Sequence of chain 1.B:
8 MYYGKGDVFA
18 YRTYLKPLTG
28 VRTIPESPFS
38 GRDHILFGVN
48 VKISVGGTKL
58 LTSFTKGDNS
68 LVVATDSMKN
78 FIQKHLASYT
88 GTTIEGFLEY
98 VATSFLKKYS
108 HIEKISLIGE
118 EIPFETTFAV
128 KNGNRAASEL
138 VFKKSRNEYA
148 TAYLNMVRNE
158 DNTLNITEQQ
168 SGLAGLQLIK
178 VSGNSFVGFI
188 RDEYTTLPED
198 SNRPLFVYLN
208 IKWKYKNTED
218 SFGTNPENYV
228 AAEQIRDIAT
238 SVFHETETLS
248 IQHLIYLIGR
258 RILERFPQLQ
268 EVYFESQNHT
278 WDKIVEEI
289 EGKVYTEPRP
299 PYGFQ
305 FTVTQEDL

Sequence of chain 1.A:
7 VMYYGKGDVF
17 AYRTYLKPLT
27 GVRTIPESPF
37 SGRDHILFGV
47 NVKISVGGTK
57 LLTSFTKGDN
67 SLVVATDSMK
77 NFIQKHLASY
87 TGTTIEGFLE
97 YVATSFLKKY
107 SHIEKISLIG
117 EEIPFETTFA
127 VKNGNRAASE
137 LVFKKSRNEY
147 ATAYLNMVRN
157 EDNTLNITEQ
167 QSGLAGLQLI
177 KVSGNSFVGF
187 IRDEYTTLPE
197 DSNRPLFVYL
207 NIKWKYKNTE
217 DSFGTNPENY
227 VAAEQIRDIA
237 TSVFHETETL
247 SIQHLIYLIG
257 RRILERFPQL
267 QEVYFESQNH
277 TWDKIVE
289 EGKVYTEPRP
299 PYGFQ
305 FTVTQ

Binding-site contacts:
Ligand atom C2 contacts residue ILE248 of chain 1.B at 3.9 Å (hydrophobic).
Ligand atom C4 contacts residue PHE183 of chain 1.B at 3.4 Å (hydrophobic).
Ligand atom N8 contacts residue ASP73 of chain 1.A at 3.9 Å.
Ligand atom C5 contacts residue OXY1 of chain 1.I at 3.3 Å.
Ligand atom N7 contacts residue PHE183 of chain 1.B at 3.6 Å.
Ligand atom N3 contacts residue ASN275 of chain 1.B at 3.6 Å (h-bond).
Ligand atom N1 contacts residue OXY1 of chain 1.I at 3.5 Å (h-bond).
Ligand atom C6 contacts residue OXY1 of chain 1.I at 3.4 Å.
Ligand atom N7 contacts residue OXY1 of chain 1.I at 3.6 Å (h-bond).
Ligand atom C2 contacts residue GLN249 of chain 1.B at 3.7 Å.
Ligand atom C2 contacts residue OXY1 of chain 1.I at 3.6 Å.
Ligand atom O6 contacts residue GLN249 of chain 1.B at 2.9 Å (h-bond).
Ligand atom C6 contacts residue GLN249 of chain 1.B at 3.7 Å.
Ligand atom C2 contacts residue ARG200 of chain 1.B at 3.6 Å.
Ligand atom C5 contacts residue PHE183 of chain 1.B at 3.2 Å (hydrophobic).
Ligand atom N8 contacts residue LEU194 of chain 1.B at 3.8 Å.
Ligand atom O6 contacts residue VAL69 of chain 1.A at 3.8 Å.
Ligand atom N1 contacts residue GLN249 of chain 1.B at 2.8 Å (h-bond).
Ligand atom N9 contacts residue PHE183 of chain 1.B at 3.4 Å.
Ligand atom N9 contacts residue OXY1 of chain 1.I at 3.5 Å (h-bond).
Ligand atom O2 contacts residue ILE248 of chain 1.B at 2.9 Å (h-bond).
Ligand atom N3 contacts residue ARG200 of chain 1.B at 3.1 Å (salt-bridge).
Ligand atom N8 contacts residue THR72 of chain 1.A at 3.5 Å (h-bond).
Ligand atom N3 contacts residue OXY1 of chain 1.I at 3.6 Å (h-bond).
Ligand atom O6 contacts residue TYR10 of chain 1.A at 3.7 Å.
Ligand atom N3 contacts residue PHE183 of chain 1.B at 3.8 Å.
Ligand atom C4 contacts residue OXY1 of chain 1.I at 3.3 Å.
Ligand atom C6 contacts residue PHE183 of chain 1.B at 3.5 Å (hydrophobic).
Ligand atom N8 contacts residue PHE183 of chain 1.B at 3.6 Å.
Ligand atom C2 contacts residue PHE183 of chain 1.B at 3.6 Å (hydrophobic).
Ligand atom O2 contacts residue ARG200 of chain 1.B at 2.8 Å (salt-bridge).
Ligand atom N7 contacts residue THR72 of chain 1.A at 2.9 Å (h-bond).
Ligand atom N8 contacts residue OXY1 of chain 1.I at 3.7 Å.
Ligand atom N7 contacts residue ALA71 of chain 1.A at 3.5 Å.
Ligand atom N8 contacts residue ALA71 of chain 1.A at 3.7 Å.
Ligand atom N1 contacts residue PHE183 of chain 1.B at 3.5 Å.
Ligand atom O6 contacts residue THR72 of chain 1.A at 3.8 Å.
Ligand atom O2 contacts residue SER247 of chain 1.B at 3.5 Å.
Ligand atom O6 contacts residue PHE183 of chain 1.B at 3.9 Å.
Ligand atom O2 contacts residue GLN249 of chain 1.B at 3.7 Å.

This protein binds this small molecule.
Small molecule (SMILES): O=c1[nH]c(=O)c2nn[nH]c2[nH]1